This protein binds this small molecule.
Small molecule (SMILES): CN(C)C(=O)OCCn1ccnc1

Sequence of chain 1.A:
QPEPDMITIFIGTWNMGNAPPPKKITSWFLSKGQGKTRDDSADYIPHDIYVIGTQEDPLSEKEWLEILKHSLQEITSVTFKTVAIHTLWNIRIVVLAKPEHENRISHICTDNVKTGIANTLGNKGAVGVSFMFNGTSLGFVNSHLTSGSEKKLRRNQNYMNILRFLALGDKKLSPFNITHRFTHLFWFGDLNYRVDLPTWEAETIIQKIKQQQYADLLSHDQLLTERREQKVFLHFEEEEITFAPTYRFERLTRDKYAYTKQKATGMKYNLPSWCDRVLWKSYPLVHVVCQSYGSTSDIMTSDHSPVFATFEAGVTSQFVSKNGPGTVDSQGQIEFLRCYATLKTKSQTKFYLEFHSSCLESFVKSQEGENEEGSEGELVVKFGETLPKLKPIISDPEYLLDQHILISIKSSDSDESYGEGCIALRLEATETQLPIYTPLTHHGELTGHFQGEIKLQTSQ

Binding-site contacts:
Ligand atom C11 contacts residue GLU240 of chain 1.A at 3.6 Å.
Ligand atom C01 contacts residue ARG231 of chain 1.A at 3.9 Å.
Ligand atom O06 contacts residue ARG231 of chain 1.A at 4.0 Å.
Ligand atom O05 contacts residue ARG231 of chain 1.A at 3.6 Å.
Ligand atom N02 contacts residue ARG230 of chain 1.A at 4.2 Å.
Ligand atom C03 contacts residue ARG230 of chain 1.A at 4.0 Å.
Ligand atom O05 contacts residue ARG230 of chain 1.A at 4.5 Å.
Ligand atom C13 contacts residue ARG230 of chain 1.A at 4.2 Å.
Ligand atom C03 contacts residue LEU227 of chain 1.A at 4.1 Å (hydrophobic).
Ligand atom N12 contacts residue GLU240 of chain 1.A at 2.7 Å (salt-bridge).
Ligand atom C03 contacts residue ARG231 of chain 1.A at 3.9 Å.
Ligand atom N02 contacts residue ARG231 of chain 1.A at 3.7 Å.
Ligand atom C13 contacts residue GLU240 of chain 1.A at 3.7 Å.
Ligand atom C04 contacts residue ARG231 of chain 1.A at 3.8 Å.
Ligand atom C01 contacts residue ARG230 of chain 1.A at 3.8 Å.
Ligand atom C07 contacts residue ARG231 of chain 1.A at 4.1 Å.
Ligand atom C01 contacts residue LEU227 of chain 1.A at 3.3 Å (hydrophobic).